Sequence of chain 1.F:
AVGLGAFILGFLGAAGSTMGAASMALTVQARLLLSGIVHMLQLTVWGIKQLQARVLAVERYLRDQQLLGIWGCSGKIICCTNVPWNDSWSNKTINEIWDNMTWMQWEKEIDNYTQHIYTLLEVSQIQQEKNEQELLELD

This protein binds this small molecule.
Small molecule (SMILES): CC(=O)N[C@@H]1[C@@H](O)[C@H](O)[C@@H](CO)O[C@H]1O

Binding-site contacts:
Ligand atom O6 contacts residue ASP113 of chain 1.F at 3.5 Å.
Ligand atom O5 contacts residue ASN114 of chain 1.F at 2.4 Å (h-bond).
Ligand atom C3 contacts residue ASN114 of chain 1.F at 3.8 Å.
Ligand atom C1 contacts residue ASP113 of chain 1.F at 4.4 Å.
Ligand atom C7 contacts residue ASN114 of chain 1.F at 3.9 Å.
Ligand atom C1 contacts residue GLU110 of chain 1.F at 3.9 Å.
Ligand atom N2 contacts residue ASN114 of chain 1.F at 2.9 Å (h-bond).
Ligand atom C4 contacts residue ASN114 of chain 1.F at 4.3 Å.
Ligand atom C5 contacts residue GLU110 of chain 1.F at 4.4 Å.
Ligand atom C2 contacts residue ASN114 of chain 1.F at 2.5 Å.
Ligand atom O5 contacts residue GLU110 of chain 1.F at 4.5 Å.
Ligand atom O5 contacts residue ASP113 of chain 1.F at 3.9 Å.
Ligand atom C1 contacts residue ASN114 of chain 1.F at 1.4 Å.
Ligand atom O7 contacts residue ASN114 of chain 1.F at 4.4 Å.
Ligand atom C6 contacts residue ASP113 of chain 1.F at 4.4 Å.
Ligand atom C5 contacts residue ASN114 of chain 1.F at 3.7 Å.